The protein below binds the small molecule below.
Small molecule (SMILES): CC(=O)N[C@@H]1[C@@H](O)[C@H](O)[C@@H](CO)O[C@H]1O

Binding-site contacts:
Ligand atom N2 contacts residue ASN162 of chain 1.B at 2.9 Å (h-bond).
Ligand atom O5 contacts residue ASN162 of chain 1.B at 2.4 Å (h-bond).
Ligand atom C5 contacts residue ASN162 of chain 1.B at 3.6 Å.
Ligand atom O7 contacts residue ASN162 of chain 1.B at 3.2 Å (h-bond).
Ligand atom C7 contacts residue ASN162 of chain 1.B at 3.2 Å.
Ligand atom C3 contacts residue ASN162 of chain 1.B at 3.8 Å.
Ligand atom C8 contacts residue ASN162 of chain 1.B at 4.4 Å.
Ligand atom C1 contacts residue ASN162 of chain 1.B at 1.4 Å.
Ligand atom C2 contacts residue ASN162 of chain 1.B at 2.4 Å.
Ligand atom C4 contacts residue ASN162 of chain 1.B at 4.2 Å.

Sequence of chain 1.B:
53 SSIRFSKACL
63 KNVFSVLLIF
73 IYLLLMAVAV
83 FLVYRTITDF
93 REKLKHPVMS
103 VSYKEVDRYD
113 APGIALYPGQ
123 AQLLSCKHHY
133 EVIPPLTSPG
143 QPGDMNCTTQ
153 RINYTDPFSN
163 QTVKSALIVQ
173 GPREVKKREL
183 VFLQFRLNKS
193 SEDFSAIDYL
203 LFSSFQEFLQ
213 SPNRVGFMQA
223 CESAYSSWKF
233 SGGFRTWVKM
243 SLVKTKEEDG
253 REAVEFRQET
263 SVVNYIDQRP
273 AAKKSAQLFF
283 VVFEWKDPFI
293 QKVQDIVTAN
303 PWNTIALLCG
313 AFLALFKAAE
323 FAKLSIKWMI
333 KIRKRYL